Sequence of chain 1.C:
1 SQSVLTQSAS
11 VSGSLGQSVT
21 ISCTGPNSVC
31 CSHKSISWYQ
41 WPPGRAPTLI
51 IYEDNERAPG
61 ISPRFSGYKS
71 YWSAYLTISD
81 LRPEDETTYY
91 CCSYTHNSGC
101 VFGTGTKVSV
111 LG

This small molecule binds to this protein.
Small molecule (SMILES): CC(=O)N[C@H]1[C@H](O[C@H]2[C@H](O)[C@@H](NC(C)=O)CO[C@@H]2CO)O[C@H](CO)[C@@H](O[C@@H]2O[C@H](CO[C@H]3O[C@H](CO)[C@@H](O)[C@H](O[C@H]4O[C@H](CO)[C@@H](O)[C@H](O)[C@@H]4O)[C@@H]3O)[C@@H](O)[C@H](O[C@H]3O[C@H](CO)[C@@H](O)[C@H](O)[C@@H]3O)[C@@H]2O)[C@@H]1O

Sequence of chain 1.D:
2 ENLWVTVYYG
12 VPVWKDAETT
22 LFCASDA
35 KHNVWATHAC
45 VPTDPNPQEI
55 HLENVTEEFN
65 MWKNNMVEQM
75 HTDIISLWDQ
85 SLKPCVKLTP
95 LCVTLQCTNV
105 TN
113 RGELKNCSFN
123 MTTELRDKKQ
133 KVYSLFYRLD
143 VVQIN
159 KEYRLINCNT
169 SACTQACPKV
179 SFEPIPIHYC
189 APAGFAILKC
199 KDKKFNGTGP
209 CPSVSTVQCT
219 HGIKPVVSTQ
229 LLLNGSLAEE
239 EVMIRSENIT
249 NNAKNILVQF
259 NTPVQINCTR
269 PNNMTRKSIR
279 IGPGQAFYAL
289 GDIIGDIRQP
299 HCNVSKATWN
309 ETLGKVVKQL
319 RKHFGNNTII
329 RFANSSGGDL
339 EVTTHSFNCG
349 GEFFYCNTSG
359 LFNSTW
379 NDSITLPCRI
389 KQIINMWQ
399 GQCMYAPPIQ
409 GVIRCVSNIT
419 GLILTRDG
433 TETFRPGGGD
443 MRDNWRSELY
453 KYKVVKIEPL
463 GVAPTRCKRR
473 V

Sequence of chain 1.B:
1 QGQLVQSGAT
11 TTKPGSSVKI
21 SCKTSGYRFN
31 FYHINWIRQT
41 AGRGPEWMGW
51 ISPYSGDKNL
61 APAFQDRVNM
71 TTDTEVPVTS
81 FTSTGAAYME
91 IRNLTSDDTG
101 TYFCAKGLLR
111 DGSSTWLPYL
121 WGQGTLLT

Sequence of chain 1.A:
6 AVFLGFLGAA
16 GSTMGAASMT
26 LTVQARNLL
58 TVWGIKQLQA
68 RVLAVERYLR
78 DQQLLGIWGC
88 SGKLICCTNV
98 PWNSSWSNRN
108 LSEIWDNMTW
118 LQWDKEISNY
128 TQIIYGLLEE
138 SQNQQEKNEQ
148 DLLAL

Binding-site contacts:
Ligand atom C6 contacts residue ASP57 of chain 1.B at 3.4 Å.
Ligand atom O6 contacts residue ASP111 of chain 1.B at 2.4 Å (salt-bridge).
Ligand atom C6 contacts residue TRP50 of chain 1.B at 3.5 Å (hydrophobic).
Ligand atom O6 contacts residue ARG110 of chain 1.B at 3.3 Å (salt-bridge).
Ligand atom C5 contacts residue GLY112 of chain 1.B at 3.4 Å.
Ligand atom C8 contacts residue PHE31 of chain 1.B at 3.2 Å (hydrophobic).
Ligand atom O2 contacts residue THR115 of chain 1.B at 2.9 Å (h-bond).
Ligand atom O3 contacts residue GLY112 of chain 1.B at 3.6 Å (h-bond).
Ligand atom O4 contacts residue THR115 of chain 1.B at 3.6 Å.
Ligand atom O7 contacts residue SER52 of chain 1.B at 3.2 Å (h-bond).
Ligand atom O3 contacts residue SER113 of chain 1.B at 3.4 Å (h-bond).
Ligand atom C5 contacts residue ASP57 of chain 1.B at 3.4 Å.
Ligand atom C3 contacts residue HIS33 of chain 1.B at 3.5 Å.
Ligand atom C4 contacts residue ASP57 of chain 1.B at 3.4 Å.
Ligand atom C7 contacts residue SER17 of chain 1.A at 3.2 Å.
Ligand atom O6 contacts residue PHE31 of chain 1.B at 3.0 Å (h-bond).
Ligand atom C7 contacts residue HIS33 of chain 1.B at 3.4 Å.
Ligand atom O6 contacts residue ASN59 of chain 1.B at 3.2 Å (h-bond).
Ligand atom O3 contacts residue HIS33 of chain 1.B at 2.7 Å (h-bond).
Ligand atom N2 contacts residue SER52 of chain 1.B at 3.6 Å (h-bond).
Ligand atom C6 contacts residue ASN30 of chain 1.B at 3.4 Å.
Ligand atom O6 contacts residue ASP57 of chain 1.B at 3.0 Å (salt-bridge).
Ligand atom O4 contacts residue SER55 of chain 1.B at 2.9 Å (h-bond).
Ligand atom C8 contacts residue SER17 of chain 1.A at 3.6 Å.
Ligand atom O7 contacts residue SER17 of chain 1.A at 2.3 Å (h-bond).
Ligand atom C6 contacts residue PHE31 of chain 1.B at 3.5 Å (hydrophobic).
Ligand atom C5 contacts residue ARG110 of chain 1.B at 3.2 Å.
Ligand atom C6 contacts residue ASP111 of chain 1.B at 3.2 Å.
Ligand atom O6 contacts residue SER55 of chain 1.B at 3.1 Å (h-bond).
Ligand atom O2 contacts residue GLY112 of chain 1.B at 2.8 Å (h-bond).
Ligand atom C7 contacts residue ASN58 of chain 1.D at 3.1 Å.
Ligand atom O4 contacts residue GLY112 of chain 1.B at 3.3 Å (h-bond).
Ligand atom O7 contacts residue ASN58 of chain 1.D at 2.8 Å (h-bond).
Ligand atom C2 contacts residue ASN58 of chain 1.D at 2.5 Å.
Ligand atom O5 contacts residue ASN58 of chain 1.D at 2.3 Å (h-bond).
Ligand atom O3 contacts residue HIS96 of chain 1.C at 3.5 Å.
Ligand atom C1 contacts residue ASN58 of chain 1.D at 1.4 Å.
Ligand atom O4 contacts residue ASP57 of chain 1.B at 2.2 Å (salt-bridge).
Ligand atom N2 contacts residue ASN58 of chain 1.D at 3.0 Å (h-bond).
Ligand atom C6 contacts residue ASP111 of chain 1.B at 3.4 Å.